The protein below binds the small molecule below.
Small molecule (SMILES): N[C@@H](Cc1ccccc1)C(=O)NCC=O

Binding-site contacts:
Ligand atom CE2 contacts residue PRO438 of chain 8.QA at 3.7 Å (hydrophobic).
Ligand atom CE1 contacts residue PRO438 of chain 8.QA at 3.8 Å (hydrophobic).
Ligand atom CB contacts residue ASN492 of chain 8.QA at 3.8 Å.
Ligand atom C contacts residue ASN492 of chain 8.QA at 4.0 Å.
Ligand atom CE2 contacts residue ARG442 of chain 8.QA at 3.6 Å.
Ligand atom CZ contacts residue PHE496 of chain 8.QA at 3.9 Å (hydrophobic).
Ligand atom CD1 contacts residue PHE496 of chain 8.QA at 3.7 Å (hydrophobic).
Ligand atom CZ contacts residue PRO438 of chain 8.QA at 3.4 Å (hydrophobic).
Ligand atom CD1 contacts residue ILE434 of chain 8.QA at 4.1 Å (hydrophobic).
Ligand atom N contacts residue ASN492 of chain 8.QA at 3.3 Å (h-bond).
Ligand atom CB contacts residue PHE496 of chain 8.QA at 3.9 Å (hydrophobic).
Ligand atom CB contacts residue GLY495 of chain 8.QA at 3.9 Å.
Ligand atom CD2 contacts residue ARG442 of chain 8.QA at 3.5 Å.
Ligand atom O contacts residue PRO438 of chain 8.QA at 4.0 Å.
Ligand atom CG contacts residue PHE496 of chain 8.QA at 4.0 Å (hydrophobic).
Ligand atom CA contacts residue ASN492 of chain 8.QA at 3.3 Å.
Ligand atom CA contacts residue ARG442 of chain 8.QA at 3.6 Å.
Ligand atom N contacts residue SER491 of chain 8.QA at 4.1 Å.
Ligand atom N contacts residue ARG442 of chain 8.QA at 4.2 Å.
Ligand atom O contacts residue ARG442 of chain 8.QA at 4.3 Å.
Ligand atom CD1 contacts residue PRO438 of chain 8.QA at 4.4 Å (hydrophobic).
Ligand atom C contacts residue ARG442 of chain 8.QA at 4.4 Å.
Ligand atom CD2 contacts residue PRO438 of chain 8.QA at 4.4 Å (hydrophobic).
Ligand atom CG contacts residue GLY495 of chain 8.QA at 4.4 Å.
Ligand atom CE1 contacts residue PHE496 of chain 8.QA at 3.6 Å (hydrophobic).
Ligand atom CD1 contacts residue ASN492 of chain 8.QA at 3.9 Å.
Ligand atom CG contacts residue ASN492 of chain 8.QA at 4.3 Å.
Ligand atom O contacts residue ASN492 of chain 8.QA at 4.2 Å.
Ligand atom CE1 contacts residue ILE434 of chain 8.QA at 3.9 Å (hydrophobic).

Sequence of chain 8.QA:
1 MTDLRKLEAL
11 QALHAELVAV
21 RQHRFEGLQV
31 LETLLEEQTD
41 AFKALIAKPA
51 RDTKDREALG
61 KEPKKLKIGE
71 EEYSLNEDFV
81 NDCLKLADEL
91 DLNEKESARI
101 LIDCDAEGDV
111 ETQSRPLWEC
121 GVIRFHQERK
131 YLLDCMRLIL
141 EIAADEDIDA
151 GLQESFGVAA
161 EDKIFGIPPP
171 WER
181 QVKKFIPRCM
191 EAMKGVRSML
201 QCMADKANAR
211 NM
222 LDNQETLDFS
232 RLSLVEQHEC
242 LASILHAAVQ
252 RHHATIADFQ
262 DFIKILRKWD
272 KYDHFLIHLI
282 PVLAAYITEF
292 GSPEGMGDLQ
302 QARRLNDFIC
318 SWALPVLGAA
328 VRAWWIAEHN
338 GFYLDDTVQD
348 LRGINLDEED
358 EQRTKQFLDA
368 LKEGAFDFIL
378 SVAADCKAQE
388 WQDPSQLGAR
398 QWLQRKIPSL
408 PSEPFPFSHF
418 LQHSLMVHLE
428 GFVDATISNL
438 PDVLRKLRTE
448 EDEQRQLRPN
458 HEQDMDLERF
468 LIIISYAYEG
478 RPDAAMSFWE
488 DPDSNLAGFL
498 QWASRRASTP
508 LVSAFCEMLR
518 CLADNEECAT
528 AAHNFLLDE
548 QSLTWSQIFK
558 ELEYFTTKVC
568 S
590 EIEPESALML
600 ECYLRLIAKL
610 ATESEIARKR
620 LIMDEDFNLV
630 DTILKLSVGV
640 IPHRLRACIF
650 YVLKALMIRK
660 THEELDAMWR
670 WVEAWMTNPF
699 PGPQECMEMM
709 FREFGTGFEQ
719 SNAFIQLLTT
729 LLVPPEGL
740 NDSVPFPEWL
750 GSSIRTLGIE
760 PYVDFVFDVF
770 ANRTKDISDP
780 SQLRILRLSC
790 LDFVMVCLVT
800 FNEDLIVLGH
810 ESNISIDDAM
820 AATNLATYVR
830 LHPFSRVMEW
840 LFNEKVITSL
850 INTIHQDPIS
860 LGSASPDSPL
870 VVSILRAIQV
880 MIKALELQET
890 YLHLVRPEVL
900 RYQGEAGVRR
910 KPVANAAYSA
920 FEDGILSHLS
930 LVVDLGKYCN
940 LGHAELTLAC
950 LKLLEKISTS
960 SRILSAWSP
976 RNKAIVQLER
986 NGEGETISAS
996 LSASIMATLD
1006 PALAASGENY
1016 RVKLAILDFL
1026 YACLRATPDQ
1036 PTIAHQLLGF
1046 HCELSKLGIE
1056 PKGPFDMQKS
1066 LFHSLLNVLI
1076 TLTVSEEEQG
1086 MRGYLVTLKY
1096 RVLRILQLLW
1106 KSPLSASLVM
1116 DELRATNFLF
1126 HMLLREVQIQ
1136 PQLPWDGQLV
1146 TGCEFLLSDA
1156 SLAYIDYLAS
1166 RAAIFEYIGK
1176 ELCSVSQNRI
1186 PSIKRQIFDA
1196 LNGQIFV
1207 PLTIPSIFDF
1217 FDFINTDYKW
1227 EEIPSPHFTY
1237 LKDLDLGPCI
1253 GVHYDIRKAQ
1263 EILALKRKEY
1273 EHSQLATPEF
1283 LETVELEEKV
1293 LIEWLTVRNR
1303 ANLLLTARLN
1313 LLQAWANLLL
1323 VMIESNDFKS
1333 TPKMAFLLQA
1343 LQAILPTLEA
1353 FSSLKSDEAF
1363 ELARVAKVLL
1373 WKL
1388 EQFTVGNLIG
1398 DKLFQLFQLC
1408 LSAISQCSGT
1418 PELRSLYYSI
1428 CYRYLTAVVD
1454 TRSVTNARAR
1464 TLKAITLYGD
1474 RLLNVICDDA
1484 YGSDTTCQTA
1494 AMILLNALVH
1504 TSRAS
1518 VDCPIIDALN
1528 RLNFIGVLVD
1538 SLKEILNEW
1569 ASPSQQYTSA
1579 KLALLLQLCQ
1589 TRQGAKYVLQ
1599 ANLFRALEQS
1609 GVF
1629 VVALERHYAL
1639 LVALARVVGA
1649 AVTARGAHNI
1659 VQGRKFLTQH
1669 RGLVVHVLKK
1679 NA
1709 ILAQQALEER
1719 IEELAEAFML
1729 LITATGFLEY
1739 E